Binding-site contacts:
Ligand atom CE1 contacts residue HIS53 of chain 1.A at 3.6 Å.
Ligand atom P contacts residue ARG16 of chain 1.A at 3.3 Å.
Ligand atom O1P contacts residue GLU35 of chain 1.A at 2.9 Å (salt-bridge).
Ligand atom C contacts residue GLN57 of chain 1.A at 3.8 Å.
Ligand atom O3P contacts residue GLU35 of chain 1.A at 3.3 Å (salt-bridge).
Ligand atom N contacts residue HIS53 of chain 1.A at 2.9 Å (h-bond).
Ligand atom O1P contacts residue ARG16 of chain 1.A at 3.7 Å.
Ligand atom CG1 contacts residue ARG16 of chain 1.A at 3.1 Å.
Ligand atom P contacts residue SER34 of chain 1.A at 3.8 Å.
Ligand atom CG contacts residue HIS53 of chain 1.A at 3.5 Å.
Ligand atom CB contacts residue GLN57 of chain 1.A at 3.6 Å.
Ligand atom OH contacts residue SER34 of chain 1.A at 3.9 Å.
Ligand atom CD1 contacts residue HIS53 of chain 1.A at 3.5 Å.
Ligand atom P contacts residue THR36 of chain 1.A at 3.9 Å.
Ligand atom CB contacts residue HIS53 of chain 1.A at 3.8 Å.
Ligand atom C contacts residue HIS53 of chain 1.A at 3.6 Å.
Ligand atom CB contacts residue PHE54 of chain 1.A at 3.8 Å (hydrophobic).
Ligand atom CZ contacts residue ARG16 of chain 1.A at 3.7 Å.
Ligand atom O3P contacts residue SER34 of chain 1.A at 2.7 Å (h-bond).
Ligand atom OE1 contacts residue ARG52 of chain 1.A at 3.1 Å (salt-bridge).
Ligand atom O3P contacts residue THR36 of chain 1.A at 2.6 Å (h-bond).
Ligand atom OH contacts residue ARG16 of chain 1.A at 3.3 Å (salt-bridge).
Ligand atom CA contacts residue GLN57 of chain 1.A at 3.4 Å.
Ligand atom CA contacts residue HIS53 of chain 1.A at 3.4 Å.
Ligand atom P contacts residue GLU35 of chain 1.A at 3.6 Å.
Ligand atom OH contacts residue ARG32 of chain 1.A at 3.2 Å (salt-bridge).
Ligand atom O1P contacts residue ARG32 of chain 1.A at 2.8 Å (salt-bridge).
Ligand atom O1P contacts residue SER34 of chain 1.A at 3.7 Å.
Ligand atom CD1 contacts residue LEU55 of chain 1.A at 3.7 Å (hydrophobic).
Ligand atom O2P contacts residue THR36 of chain 1.A at 3.9 Å.
Ligand atom CD contacts residue ARG52 of chain 1.A at 3.4 Å.
Ligand atom OE2 contacts residue ARG52 of chain 1.A at 3.0 Å (salt-bridge).
Ligand atom O contacts residue HIS53 of chain 1.A at 3.6 Å.
Ligand atom CE1 contacts residue ARG32 of chain 1.A at 3.7 Å.
Ligand atom CG1 contacts residue GLN57 of chain 1.A at 3.8 Å.
Ligand atom O2P contacts residue ARG16 of chain 1.A at 2.6 Å (salt-bridge).
Ligand atom CG contacts residue PHE54 of chain 1.A at 3.6 Å (hydrophobic).
Ligand atom O contacts residue NA1 of chain 1.E at 3.4 Å (h-bond).
Ligand atom CZ contacts residue ARG32 of chain 1.A at 3.9 Å.
Ligand atom OXT contacts residue GLN57 of chain 1.A at 3.0 Å (h-bond).

This protein binds this small molecule.
Small molecule (SMILES): CC(C)[C@H](NC(=O)[C@@H]1CCCN1C(=O)[C@H](CCC(=O)O)NC(=O)[C@H](Cc1ccc(OP(=O)(O)O)cc1)NC(=O)[C@@H](NC(=O)[C@H](C)N)C(C)C)C(=O)O

Sequence of chain 1.A:
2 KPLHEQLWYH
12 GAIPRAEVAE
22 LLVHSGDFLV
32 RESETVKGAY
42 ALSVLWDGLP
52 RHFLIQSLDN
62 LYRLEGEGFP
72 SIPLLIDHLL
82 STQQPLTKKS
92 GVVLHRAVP